Binding-site contacts:
Ligand atom C6 contacts residue ASN284 of chain 1.E at 2.9 Å.
Ligand atom N2 contacts residue ASN284 of chain 1.E at 3.6 Å.
Ligand atom O3 contacts residue ASN284 of chain 1.E at 4.3 Å.
Ligand atom C3 contacts residue ASN284 of chain 1.E at 3.4 Å.
Ligand atom C1 contacts residue ASN284 of chain 1.E at 1.4 Å.
Ligand atom C7 contacts residue ASN284 of chain 1.E at 4.5 Å.
Ligand atom C5 contacts residue ASN284 of chain 1.E at 2.9 Å.
Ligand atom O6 contacts residue ASN284 of chain 1.E at 4.3 Å.
Ligand atom C4 contacts residue ASN284 of chain 1.E at 3.2 Å.
Ligand atom O5 contacts residue ASN284 of chain 1.E at 2.4 Å (h-bond).
Ligand atom C2 contacts residue ASN284 of chain 1.E at 2.5 Å.

Sequence of chain 1.E:
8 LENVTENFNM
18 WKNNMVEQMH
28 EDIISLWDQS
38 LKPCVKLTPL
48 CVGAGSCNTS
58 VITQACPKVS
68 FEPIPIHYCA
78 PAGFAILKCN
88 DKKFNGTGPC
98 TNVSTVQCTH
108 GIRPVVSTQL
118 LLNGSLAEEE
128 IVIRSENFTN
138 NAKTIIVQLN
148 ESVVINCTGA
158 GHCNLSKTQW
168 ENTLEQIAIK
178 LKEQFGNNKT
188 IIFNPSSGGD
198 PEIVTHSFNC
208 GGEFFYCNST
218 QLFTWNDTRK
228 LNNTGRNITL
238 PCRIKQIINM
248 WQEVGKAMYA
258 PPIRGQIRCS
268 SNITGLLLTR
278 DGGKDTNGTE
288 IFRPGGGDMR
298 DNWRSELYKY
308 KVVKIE

The protein below binds the small molecule below.
Small molecule (SMILES): CC(=O)N[C@@H]1[C@@H](O)[C@H](O)[C@@H](CO)O[C@H]1O